Sequence of chain 1.A:
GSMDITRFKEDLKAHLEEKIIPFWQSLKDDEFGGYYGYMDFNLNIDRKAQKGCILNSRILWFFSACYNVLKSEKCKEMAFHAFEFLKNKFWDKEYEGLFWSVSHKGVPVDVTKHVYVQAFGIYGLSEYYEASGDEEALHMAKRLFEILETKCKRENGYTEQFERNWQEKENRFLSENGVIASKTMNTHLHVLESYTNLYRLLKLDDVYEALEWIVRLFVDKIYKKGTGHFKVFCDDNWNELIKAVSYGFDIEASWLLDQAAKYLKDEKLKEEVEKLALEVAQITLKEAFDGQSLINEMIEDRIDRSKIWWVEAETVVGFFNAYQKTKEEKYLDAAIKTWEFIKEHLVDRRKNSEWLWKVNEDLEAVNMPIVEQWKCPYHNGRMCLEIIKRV

A protein and the small-molecule ligand that binds it are described below.
Small molecule (SMILES): O=C[C@@H](O)[C@@H](O)[C@H](O)[C@H](O)CO

Binding-site contacts:
Ligand atom O2 contacts residue TRP374 of chain 1.A at 3.2 Å.
Ligand atom O6 contacts residue ARG58 of chain 1.A at 2.8 Å (salt-bridge).
Ligand atom O3 contacts residue PHE249 of chain 1.A at 3.3 Å.
Ligand atom O4 contacts residue PHE249 of chain 1.A at 3.1 Å.
Ligand atom C3 contacts residue PHE249 of chain 1.A at 4.4 Å (hydrophobic).
Ligand atom C3 contacts residue TYR116 of chain 1.A at 3.9 Å (hydrophobic).
Ligand atom O4 contacts residue TRP310 of chain 1.A at 3.2 Å.
Ligand atom O2 contacts residue TYR116 of chain 1.A at 3.7 Å.
Ligand atom O3 contacts residue ASN186 of chain 1.A at 2.8 Å (h-bond).
Ligand atom O5 contacts residue HIS379 of chain 1.A at 3.1 Å (h-bond).
Ligand atom C3 contacts residue ASN186 of chain 1.A at 3.6 Å.
Ligand atom C6 contacts residue HIS379 of chain 1.A at 4.3 Å.
Ligand atom C6 contacts residue TRP309 of chain 1.A at 3.8 Å (hydrophobic).
Ligand atom C5 contacts residue ARG58 of chain 1.A at 4.3 Å.
Ligand atom C4 contacts residue PHE249 of chain 1.A at 4.3 Å (hydrophobic).
Ligand atom C4 contacts residue TRP310 of chain 1.A at 3.8 Å (hydrophobic).
Ligand atom C6 contacts residue TRP310 of chain 1.A at 4.0 Å (hydrophobic).
Ligand atom C2 contacts residue ASN186 of chain 1.A at 4.4 Å.
Ligand atom O5 contacts residue ARG58 of chain 1.A at 3.0 Å (salt-bridge).
Ligand atom C6 contacts residue ARG58 of chain 1.A at 4.1 Å.
Ligand atom O3 contacts residue TYR116 of chain 1.A at 4.5 Å.
Ligand atom O5 contacts residue TYR116 of chain 1.A at 3.9 Å.
Ligand atom O6 contacts residue HIS379 of chain 1.A at 4.3 Å.
Ligand atom O2 contacts residue ASN186 of chain 1.A at 4.0 Å.
Ligand atom O6 contacts residue TRP374 of chain 1.A at 2.6 Å (h-bond).
Ligand atom C5 contacts residue TRP310 of chain 1.A at 4.0 Å (hydrophobic).
Ligand atom C2 contacts residue TRP374 of chain 1.A at 3.9 Å (hydrophobic).
Ligand atom C6 contacts residue TRP374 of chain 1.A at 3.3 Å (hydrophobic).
Ligand atom C5 contacts residue HIS379 of chain 1.A at 3.5 Å.
Ligand atom C2 contacts residue TYR116 of chain 1.A at 4.3 Å (hydrophobic).
Ligand atom O6 contacts residue TRP309 of chain 1.A at 4.2 Å.